Binding-site contacts:
Ligand atom O2 contacts residue ASP185 of chain 1.A at 3.1 Å (salt-bridge).
Ligand atom C17 contacts residue VAL105 of chain 1.A at 3.7 Å (hydrophobic).
Ligand atom C26 contacts residue ALA108 of chain 1.A at 3.5 Å (hydrophobic).
Ligand atom C20 contacts residue GLU75 of chain 1.A at 3.4 Å.
Ligand atom N4 contacts residue ALA108 of chain 1.A at 3.1 Å (h-bond).
Ligand atom C14 contacts residue EDO1 of chain 1.H at 3.8 Å.
Ligand atom N4 contacts residue LEU174 of chain 1.A at 3.7 Å.
Ligand atom CL contacts residue LYS58 of chain 1.A at 3.6 Å.
Ligand atom C19 contacts residue GLU75 of chain 1.A at 3.6 Å.
Ligand atom O1 contacts residue LYS58 of chain 1.A at 3.3 Å.
Ligand atom C27 contacts residue LEU38 of chain 1.A at 3.4 Å (hydrophobic).
Ligand atom O contacts residue EDO1 of chain 1.H at 3.7 Å.
Ligand atom C5 contacts residue GLU115 of chain 1.A at 3.6 Å.
Ligand atom O3 contacts residue LEU38 of chain 1.A at 3.6 Å.
Ligand atom C7 contacts residue GLY111 of chain 1.A at 3.5 Å.
Ligand atom C25 contacts residue ALA108 of chain 1.A at 3.7 Å (hydrophobic).
Ligand atom C22 contacts residue ASP185 of chain 1.A at 3.4 Å.
Ligand atom C16 contacts residue VAL105 of chain 1.A at 3.6 Å (hydrophobic).
Ligand atom O contacts residue VAL36 of chain 1.A at 3.4 Å.
Ligand atom O3 contacts residue CYS107 of chain 1.A at 3.1 Å (h-bond).
Ligand atom C4 contacts residue GLU115 of chain 1.A at 3.7 Å.
Ligand atom N3 contacts residue ALA56 of chain 1.A at 3.6 Å.
Ligand atom C contacts residue GLU115 of chain 1.A at 3.4 Å.
Ligand atom C13 contacts residue GLU106 of chain 1.A at 3.2 Å.
Ligand atom N4 contacts residue CYS107 of chain 1.A at 3.8 Å.
Ligand atom C19 contacts residue VAL103 of chain 1.A at 3.6 Å (hydrophobic).
Ligand atom C25 contacts residue CYS107 of chain 1.A at 3.4 Å (hydrophobic).
Ligand atom C27 contacts residue CYS107 of chain 1.A at 1.6 Å (hydrophobic).
Ligand atom C24 contacts residue ALA108 of chain 1.A at 3.8 Å (hydrophobic).
Ligand atom CL1 contacts residue ALA184 of chain 1.A at 3.3 Å.
Ligand atom C10 contacts residue LEU174 of chain 1.A at 3.8 Å (hydrophobic).
Ligand atom C15 contacts residue EDO1 of chain 1.H at 3.6 Å.
Ligand atom C9 contacts residue ALA108 of chain 1.A at 3.2 Å (hydrophobic).
Ligand atom C13 contacts residue LEU174 of chain 1.A at 3.8 Å (hydrophobic).
Ligand atom N2 contacts residue ALA108 of chain 1.A at 2.8 Å (h-bond).
Ligand atom N5 contacts residue EDO1 of chain 1.H at 3.5 Å.
Ligand atom C26 contacts residue CYS107 of chain 1.A at 2.6 Å (hydrophobic).
Ligand atom C8 contacts residue GLY111 of chain 1.A at 3.5 Å.
Ligand atom C19 contacts residue LYS58 of chain 1.A at 3.7 Å.
Ligand atom N contacts residue GLU115 of chain 1.A at 3.5 Å (salt-bridge).

Sequence of chain 1.A:
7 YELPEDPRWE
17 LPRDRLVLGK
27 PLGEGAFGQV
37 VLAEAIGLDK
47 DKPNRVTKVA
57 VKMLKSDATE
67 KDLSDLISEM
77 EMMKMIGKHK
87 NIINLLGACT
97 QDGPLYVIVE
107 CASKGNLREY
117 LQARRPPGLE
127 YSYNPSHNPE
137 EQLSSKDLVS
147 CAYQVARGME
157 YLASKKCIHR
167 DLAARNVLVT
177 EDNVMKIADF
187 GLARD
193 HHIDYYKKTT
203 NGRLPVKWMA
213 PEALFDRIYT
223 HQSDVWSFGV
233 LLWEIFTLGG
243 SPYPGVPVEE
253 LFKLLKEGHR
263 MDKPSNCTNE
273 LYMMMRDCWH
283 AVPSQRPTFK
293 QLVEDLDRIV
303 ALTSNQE

This protein binds this small molecule.
Small molecule (SMILES): CCC(=O)Nc1cc(N2CCN(CC)CC2)ccc1Nc1cc(N(C)C(=O)Nc2c(Cl)c(OC)cc(OC)c2Cl)ncn1